Binding-site contacts:
Ligand atom C4 contacts residue ASN204 of chain 1.E at 4.2 Å.
Ligand atom O7 contacts residue PRO208 of chain 1.E at 4.5 Å.
Ligand atom O7 contacts residue THR206 of chain 1.E at 4.5 Å.
Ligand atom C5 contacts residue ASN204 of chain 1.E at 3.7 Å.
Ligand atom C1 contacts residue ASN204 of chain 1.E at 1.5 Å.
Ligand atom C3 contacts residue ASN204 of chain 1.E at 3.8 Å.
Ligand atom C4 contacts residue THR206 of chain 1.E at 4.3 Å.
Ligand atom C6 contacts residue THR206 of chain 1.E at 4.0 Å.
Ligand atom C2 contacts residue THR206 of chain 1.E at 4.0 Å.
Ligand atom C1 contacts residue THR206 of chain 1.E at 4.5 Å.
Ligand atom C7 contacts residue ASN204 of chain 1.E at 3.9 Å.
Ligand atom O5 contacts residue THR206 of chain 1.E at 4.1 Å.
Ligand atom O7 contacts residue ASN204 of chain 1.E at 4.5 Å.
Ligand atom C2 contacts residue ASN204 of chain 1.E at 2.5 Å.
Ligand atom O5 contacts residue ASN204 of chain 1.E at 2.4 Å (h-bond).
Ligand atom N2 contacts residue ASN204 of chain 1.E at 2.8 Å (h-bond).

Sequence of chain 1.E:
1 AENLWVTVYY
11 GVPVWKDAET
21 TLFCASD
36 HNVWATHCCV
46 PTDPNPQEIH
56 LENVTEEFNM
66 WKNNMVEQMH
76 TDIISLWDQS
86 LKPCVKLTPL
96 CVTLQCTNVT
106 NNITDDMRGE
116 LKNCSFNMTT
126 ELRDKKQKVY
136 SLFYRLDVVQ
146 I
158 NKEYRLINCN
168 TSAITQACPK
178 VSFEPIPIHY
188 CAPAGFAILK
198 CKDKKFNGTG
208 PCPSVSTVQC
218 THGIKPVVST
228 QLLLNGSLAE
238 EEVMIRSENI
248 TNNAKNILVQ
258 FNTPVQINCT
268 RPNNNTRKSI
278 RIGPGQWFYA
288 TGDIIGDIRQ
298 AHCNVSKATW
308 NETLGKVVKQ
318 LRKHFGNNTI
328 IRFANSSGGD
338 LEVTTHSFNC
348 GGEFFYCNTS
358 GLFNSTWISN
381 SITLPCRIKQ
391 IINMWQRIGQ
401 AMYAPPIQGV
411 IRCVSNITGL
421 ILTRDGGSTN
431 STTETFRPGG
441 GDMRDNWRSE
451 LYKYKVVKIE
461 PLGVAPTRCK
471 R

A protein and the small-molecule ligand that binds it are described below.
Small molecule (SMILES): CC(=O)N[C@@H]1[C@@H](O)[C@H](O)[C@@H](CO)O[C@H]1O